Sequence of chain 1.A:
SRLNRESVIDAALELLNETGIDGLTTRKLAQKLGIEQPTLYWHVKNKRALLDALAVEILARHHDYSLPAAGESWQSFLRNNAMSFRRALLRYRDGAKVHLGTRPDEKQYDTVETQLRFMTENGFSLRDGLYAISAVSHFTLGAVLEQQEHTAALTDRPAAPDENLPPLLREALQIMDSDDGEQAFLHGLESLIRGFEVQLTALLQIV

Binding-site contacts:
Ligand atom O1 contacts residue VAL112 of chain 1.A at 3.5 Å.
Ligand atom O5 contacts residue GLN115 of chain 1.A at 2.6 Å (h-bond).
Ligand atom C5B contacts residue MG1 of chain 1.B at 3.5 Å.
Ligand atom O10 contacts residue THR102 of chain 1.A at 3.9 Å.
Ligand atom C21 contacts residue HIS63 of chain 1.A at 3.8 Å.
Ligand atom O13 contacts residue PHE85 of chain 1.A at 3.3 Å.
Ligand atom C41 contacts residue SER137 of chain 1.A at 3.6 Å.
Ligand atom C4 contacts residue GLN115 of chain 1.A at 3.5 Å.
Ligand atom O3 contacts residue ASN81 of chain 1.A at 2.9 Å (h-bond).
Ligand atom C9 contacts residue LEU173 of chain 2.A at 3.7 Å (hydrophobic).
Ligand atom O3 contacts residue GLN115 of chain 1.A at 3.4 Å (h-bond).
Ligand atom C9 contacts residue MET176 of chain 2.A at 3.6 Å (hydrophobic).
Ligand atom C6B contacts residue PRO104 of chain 1.A at 3.6 Å (hydrophobic).
Ligand atom C4 contacts residue ASN81 of chain 1.A at 3.8 Å.
Ligand atom C21 contacts residue SER66 of chain 1.A at 3.9 Å.
Ligand atom C6A contacts residue PRO104 of chain 1.A at 3.7 Å (hydrophobic).
Ligand atom C3 contacts residue GLN115 of chain 1.A at 3.5 Å.
Ligand atom C12 contacts residue MG1 of chain 1.B at 3.0 Å.
Ligand atom O5 contacts residue ILE133 of chain 1.A at 3.3 Å.
Ligand atom C41 contacts residue ASN81 of chain 1.A at 2.9 Å.
Ligand atom C42 contacts residue PHE85 of chain 1.A at 3.4 Å (hydrophobic).
Ligand atom O21 contacts residue GLN115 of chain 1.A at 3.1 Å (h-bond).
Ligand atom O21 contacts residue SER66 of chain 1.A at 2.8 Å (h-bond).
Ligand atom C8 contacts residue LEU173 of chain 2.A at 3.8 Å (hydrophobic).
Ligand atom C11 contacts residue MG1 of chain 1.B at 3.1 Å.
Ligand atom N4 contacts residue ASN81 of chain 1.A at 2.6 Å (h-bond).
Ligand atom O21 contacts residue HIS63 of chain 1.A at 3.1 Å (h-bond).
Ligand atom O21 contacts residue THR111 of chain 1.A at 3.8 Å.
Ligand atom C21 contacts residue GLN115 of chain 1.A at 3.7 Å.
Ligand atom O12 contacts residue MG1 of chain 1.B at 1.9 Å.
Ligand atom C5 contacts residue GLN115 of chain 1.A at 3.3 Å.
Ligand atom O3 contacts residue HIS63 of chain 1.A at 2.7 Å (h-bond).
Ligand atom O12 contacts residue HIS99 of chain 1.A at 3.0 Å (h-bond).
Ligand atom C42 contacts residue ASN81 of chain 1.A at 3.4 Å.
Ligand atom C3 contacts residue HIS63 of chain 1.A at 3.7 Å.
Ligand atom C42 contacts residue SER137 of chain 1.A at 3.6 Å.
Ligand atom O10 contacts residue ARG103 of chain 1.A at 3.4 Å.
Ligand atom O11 contacts residue MG1 of chain 1.B at 2.1 Å.
Ligand atom C10 contacts residue PRO104 of chain 1.A at 3.6 Å (hydrophobic).
Ligand atom C61 contacts residue VAL112 of chain 1.A at 3.9 Å (hydrophobic).

This protein binds this small molecule.
Small molecule (SMILES): C[C@H]1c2cccc(O)c2C(=O)C2=C(O)[C@]3(O)C(=O)C(C(N)=O)=C(O)[C@@H](N(C)C)[C@@H]3[C@@H](O)[C@@H]21

Sequence of chain 2.A:
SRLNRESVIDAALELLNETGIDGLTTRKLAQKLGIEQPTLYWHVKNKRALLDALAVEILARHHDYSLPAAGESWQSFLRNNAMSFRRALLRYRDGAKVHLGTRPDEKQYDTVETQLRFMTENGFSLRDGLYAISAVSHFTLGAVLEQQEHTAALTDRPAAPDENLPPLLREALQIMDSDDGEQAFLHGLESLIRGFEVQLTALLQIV